Binding-site contacts:
Ligand atom N2 contacts residue TYR28 of chain 1.C at 4.4 Å.
Ligand atom O7 contacts residue ASN61 of chain 1.C at 3.8 Å.
Ligand atom C3 contacts residue ASN61 of chain 1.C at 3.8 Å.
Ligand atom C2 contacts residue ASN61 of chain 1.C at 2.5 Å.
Ligand atom N2 contacts residue ASN61 of chain 1.C at 2.8 Å (h-bond).
Ligand atom C1 contacts residue ASN61 of chain 1.C at 1.4 Å.
Ligand atom C5 contacts residue TYR28 of chain 1.C at 4.0 Å (hydrophobic).
Ligand atom C1 contacts residue TYR28 of chain 1.C at 3.5 Å (hydrophobic).
Ligand atom O5 contacts residue ASN61 of chain 1.C at 2.4 Å (h-bond).
Ligand atom C2 contacts residue TYR28 of chain 1.C at 4.5 Å (hydrophobic).
Ligand atom C7 contacts residue ASN61 of chain 1.C at 3.3 Å.
Ligand atom C8 contacts residue ASN61 of chain 1.C at 3.6 Å.
Ligand atom O5 contacts residue TYR28 of chain 1.C at 4.0 Å.
Ligand atom C5 contacts residue ASN61 of chain 1.C at 3.6 Å.
Ligand atom C4 contacts residue ASN61 of chain 1.C at 4.3 Å.

Sequence of chain 1.C:
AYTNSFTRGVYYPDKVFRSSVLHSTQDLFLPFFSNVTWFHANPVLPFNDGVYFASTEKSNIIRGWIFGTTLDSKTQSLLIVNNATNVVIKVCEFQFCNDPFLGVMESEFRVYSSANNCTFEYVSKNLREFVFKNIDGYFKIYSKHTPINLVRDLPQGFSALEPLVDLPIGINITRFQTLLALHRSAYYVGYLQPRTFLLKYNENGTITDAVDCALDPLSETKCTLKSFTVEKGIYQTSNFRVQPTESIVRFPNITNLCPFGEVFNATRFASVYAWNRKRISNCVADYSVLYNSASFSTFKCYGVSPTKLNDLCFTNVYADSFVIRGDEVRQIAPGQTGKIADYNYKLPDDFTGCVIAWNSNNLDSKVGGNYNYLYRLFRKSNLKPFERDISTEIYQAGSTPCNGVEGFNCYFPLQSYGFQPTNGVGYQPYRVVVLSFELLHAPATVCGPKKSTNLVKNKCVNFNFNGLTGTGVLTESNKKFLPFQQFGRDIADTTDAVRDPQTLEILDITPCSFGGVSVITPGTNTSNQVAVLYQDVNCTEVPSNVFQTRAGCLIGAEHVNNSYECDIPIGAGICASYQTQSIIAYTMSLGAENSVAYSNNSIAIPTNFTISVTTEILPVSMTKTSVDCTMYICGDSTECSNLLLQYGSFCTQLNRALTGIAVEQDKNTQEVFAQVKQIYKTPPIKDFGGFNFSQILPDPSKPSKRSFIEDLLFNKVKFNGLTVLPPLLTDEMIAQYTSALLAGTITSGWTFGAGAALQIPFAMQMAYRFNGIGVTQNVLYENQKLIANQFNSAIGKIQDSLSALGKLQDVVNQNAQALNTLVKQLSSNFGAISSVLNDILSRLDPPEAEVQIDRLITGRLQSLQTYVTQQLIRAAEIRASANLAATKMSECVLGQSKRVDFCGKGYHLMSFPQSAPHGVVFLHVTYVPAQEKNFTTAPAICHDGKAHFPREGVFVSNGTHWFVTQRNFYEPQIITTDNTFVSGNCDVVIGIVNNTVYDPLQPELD

A small-molecule ligand and the protein it binds are described below.
Small molecule (SMILES): CC(=O)N[C@@H]1[C@@H](O)[C@H](O)[C@@H](CO)O[C@H]1O